Binding-site contacts:
Ligand atom O3 contacts residue AMP1 of chain 4.C at 3.2 Å.
Ligand atom C2 contacts residue LYS268 of chain 4.A at 4.0 Å.
Ligand atom C1 contacts residue AMP1 of chain 4.C at 4.0 Å.
Ligand atom O4 contacts residue LYS268 of chain 4.A at 4.0 Å.
Ligand atom C1 contacts residue HIS68 of chain 1.A at 4.3 Å.
Ligand atom C1 contacts residue LYS268 of chain 4.A at 4.0 Å.
Ligand atom O4 contacts residue SER94 of chain 1.A at 3.8 Å.
Ligand atom C2 contacts residue SER94 of chain 1.A at 3.3 Å.
Ligand atom O1 contacts residue AMP1 of chain 4.C at 3.7 Å.
Ligand atom O3 contacts residue HIS68 of chain 1.A at 3.7 Å.
Ligand atom C2 contacts residue GLN259 of chain 4.A at 3.9 Å.
Ligand atom O1 contacts residue SER94 of chain 1.A at 3.3 Å (h-bond).
Ligand atom O4 contacts residue HIS68 of chain 1.A at 4.2 Å.
Ligand atom O3 contacts residue SER94 of chain 1.A at 3.5 Å (h-bond).
Ligand atom O3 contacts residue LYS268 of chain 4.A at 4.1 Å.
Ligand atom O3 contacts residue GLN259 of chain 4.A at 4.2 Å.
Ligand atom O1 contacts residue THR93 of chain 1.A at 4.1 Å.
Ligand atom C1 contacts residue SER94 of chain 1.A at 3.1 Å.
Ligand atom O2 contacts residue SER94 of chain 1.A at 3.6 Å (h-bond).
Ligand atom O2 contacts residue THR93 of chain 1.A at 4.0 Å.
Ligand atom O4 contacts residue GLN259 of chain 4.A at 3.0 Å (h-bond).

Sequence of chain 4.A:
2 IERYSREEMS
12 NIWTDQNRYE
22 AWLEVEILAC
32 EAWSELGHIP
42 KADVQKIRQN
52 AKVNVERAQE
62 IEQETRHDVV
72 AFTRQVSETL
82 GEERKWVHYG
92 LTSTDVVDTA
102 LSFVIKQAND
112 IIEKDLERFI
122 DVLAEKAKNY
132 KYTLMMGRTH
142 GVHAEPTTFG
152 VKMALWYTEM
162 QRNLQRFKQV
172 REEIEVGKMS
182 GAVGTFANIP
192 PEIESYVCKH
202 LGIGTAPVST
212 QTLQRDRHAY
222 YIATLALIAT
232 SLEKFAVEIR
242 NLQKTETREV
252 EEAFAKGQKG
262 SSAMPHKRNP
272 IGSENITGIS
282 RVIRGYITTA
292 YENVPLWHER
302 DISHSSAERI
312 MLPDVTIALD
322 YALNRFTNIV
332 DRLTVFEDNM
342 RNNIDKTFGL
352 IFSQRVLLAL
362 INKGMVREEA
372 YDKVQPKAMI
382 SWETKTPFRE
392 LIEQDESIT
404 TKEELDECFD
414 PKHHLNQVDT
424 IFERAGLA

This protein binds this small molecule.
Small molecule (SMILES): O=C([O-])C(=O)[O-]

Sequence of chain 1.A:
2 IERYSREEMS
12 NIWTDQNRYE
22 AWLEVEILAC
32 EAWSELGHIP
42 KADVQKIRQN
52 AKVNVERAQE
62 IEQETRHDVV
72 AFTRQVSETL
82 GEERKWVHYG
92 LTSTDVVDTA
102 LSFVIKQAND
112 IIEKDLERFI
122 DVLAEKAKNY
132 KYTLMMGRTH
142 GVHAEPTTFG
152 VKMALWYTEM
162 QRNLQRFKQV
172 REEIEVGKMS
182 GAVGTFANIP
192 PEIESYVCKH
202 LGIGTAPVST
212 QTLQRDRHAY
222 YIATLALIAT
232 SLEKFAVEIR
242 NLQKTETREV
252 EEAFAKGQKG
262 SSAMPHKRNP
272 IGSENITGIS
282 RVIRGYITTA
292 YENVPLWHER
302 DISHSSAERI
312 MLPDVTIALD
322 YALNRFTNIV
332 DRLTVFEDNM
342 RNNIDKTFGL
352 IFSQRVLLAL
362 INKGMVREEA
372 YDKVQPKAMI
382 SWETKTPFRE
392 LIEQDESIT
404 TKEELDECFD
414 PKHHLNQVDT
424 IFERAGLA